Binding-site contacts:
Ligand atom N2 contacts residue ASN279 of chain 1.A at 2.9 Å (h-bond).
Ligand atom C7 contacts residue ASN279 of chain 1.A at 3.5 Å.
Ligand atom C4 contacts residue ASN279 of chain 1.A at 4.2 Å.
Ligand atom C8 contacts residue ASN279 of chain 1.A at 3.8 Å.
Ligand atom C2 contacts residue ASN279 of chain 1.A at 2.4 Å.
Ligand atom C1 contacts residue ASN279 of chain 1.A at 1.4 Å.
Ligand atom C2 contacts residue GLU278 of chain 1.A at 3.3 Å.
Ligand atom C1 contacts residue GLU278 of chain 1.A at 3.1 Å.
Ligand atom C8 contacts residue ASN277 of chain 1.A at 3.3 Å.
Ligand atom C3 contacts residue GLU278 of chain 1.A at 4.0 Å.
Ligand atom O7 contacts residue GLU278 of chain 1.A at 3.4 Å.
Ligand atom C7 contacts residue GLU278 of chain 1.A at 3.3 Å.
Ligand atom O5 contacts residue ASN279 of chain 1.A at 2.4 Å (h-bond).
Ligand atom C5 contacts residue ASN279 of chain 1.A at 3.7 Å.
Ligand atom N2 contacts residue GLU278 of chain 1.A at 2.5 Å (salt-bridge).
Ligand atom C3 contacts residue ASN279 of chain 1.A at 3.8 Å.
Ligand atom C7 contacts residue ASN277 of chain 1.A at 3.5 Å.
Ligand atom O7 contacts residue ASN277 of chain 1.A at 3.6 Å.
Ligand atom N2 contacts residue ASN277 of chain 1.A at 4.1 Å.
Ligand atom O7 contacts residue ASN279 of chain 1.A at 4.4 Å.
Ligand atom O5 contacts residue GLU278 of chain 1.A at 4.5 Å.

Sequence of chain 1.A:
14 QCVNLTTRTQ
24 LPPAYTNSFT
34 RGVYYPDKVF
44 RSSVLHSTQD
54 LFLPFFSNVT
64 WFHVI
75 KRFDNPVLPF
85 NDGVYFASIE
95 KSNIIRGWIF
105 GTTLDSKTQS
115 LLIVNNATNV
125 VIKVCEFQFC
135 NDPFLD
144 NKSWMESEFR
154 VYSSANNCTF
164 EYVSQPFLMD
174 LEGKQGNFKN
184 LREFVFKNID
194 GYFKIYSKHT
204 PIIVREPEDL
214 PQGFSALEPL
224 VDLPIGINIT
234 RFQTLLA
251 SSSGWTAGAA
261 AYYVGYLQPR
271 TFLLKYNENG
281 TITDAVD

The protein below binds the small molecule below.
Small molecule (SMILES): CC(=O)N[C@H]1[C@H](O[C@H]2[C@H](O)[C@@H](NC(C)=O)CO[C@@H]2CO)O[C@H](CO)[C@@H](O[C@@H]2O[C@H](CO)[C@@H](O)[C@H](O)[C@@H]2O)[C@@H]1O